Sequence of chain 4.A:
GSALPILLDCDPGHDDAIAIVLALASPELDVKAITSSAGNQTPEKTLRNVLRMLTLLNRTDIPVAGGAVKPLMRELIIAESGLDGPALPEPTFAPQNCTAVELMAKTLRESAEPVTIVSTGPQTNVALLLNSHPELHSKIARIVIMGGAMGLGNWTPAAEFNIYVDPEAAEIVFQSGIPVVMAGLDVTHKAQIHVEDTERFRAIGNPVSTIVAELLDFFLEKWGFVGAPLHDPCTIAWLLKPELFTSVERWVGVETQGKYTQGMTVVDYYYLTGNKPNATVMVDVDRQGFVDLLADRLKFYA

The protein below binds the small molecule below.
Small molecule (SMILES): OC[C@H]1O[C@H](O)[C@H](O)[C@@H]1O

Binding-site contacts:
Ligand atom C2 contacts residue ASN50 of chain 4.A at 4.1 Å.
Ligand atom C1 contacts residue ASN50 of chain 4.A at 3.7 Å.
Ligand atom O4 contacts residue ASN177 of chain 4.A at 4.2 Å.
Ligand atom C4 contacts residue ASN177 of chain 4.A at 3.8 Å.
Ligand atom O4 contacts residue GLU175 of chain 4.A at 4.0 Å.
Ligand atom O5 contacts residue MET161 of chain 4.A at 4.2 Å.
Ligand atom O2 contacts residue CA1 of chain 4.C at 2.7 Å.
Ligand atom C3 contacts residue CA1 of chain 4.C at 3.8 Å.
Ligand atom C2 contacts residue CA1 of chain 4.C at 3.8 Å.
Ligand atom O3 contacts residue ASN177 of chain 4.A at 3.0 Å (h-bond).
Ligand atom O3 contacts residue CA1 of chain 4.C at 2.7 Å.
Ligand atom O2 contacts residue ASP252 of chain 4.A at 3.5 Å (salt-bridge).
Ligand atom O2 contacts residue ASN50 of chain 4.A at 2.9 Å (h-bond).
Ligand atom C2 contacts residue HIS251 of chain 4.A at 4.2 Å.
Ligand atom O3 contacts residue ASP252 of chain 4.A at 2.8 Å (salt-bridge).
Ligand atom O4 contacts residue PHE176 of chain 4.A at 3.7 Å.
Ligand atom C2 contacts residue ASP25 of chain 4.A at 3.4 Å.
Ligand atom C5 contacts residue ASN169 of chain 4.A at 3.8 Å.
Ligand atom C5 contacts residue HIS251 of chain 4.A at 3.6 Å.
Ligand atom O5 contacts residue GLU175 of chain 4.A at 2.7 Å (salt-bridge).
Ligand atom O3 contacts residue MET161 of chain 4.A at 3.6 Å.
Ligand atom C5 contacts residue GLU175 of chain 4.A at 3.4 Å.
Ligand atom O2 contacts residue ASP25 of chain 4.A at 2.8 Å (salt-bridge).
Ligand atom O5 contacts residue PHE176 of chain 4.A at 4.1 Å.
Ligand atom O2 contacts residue ASP26 of chain 4.A at 3.4 Å (salt-bridge).
Ligand atom C4 contacts residue GLU175 of chain 4.A at 3.4 Å.
Ligand atom O5 contacts residue LEU200 of chain 4.A at 3.9 Å.
Ligand atom C4 contacts residue MET161 of chain 4.A at 3.8 Å (hydrophobic).
Ligand atom O3 contacts residue ASP25 of chain 4.A at 3.9 Å.
Ligand atom C3 contacts residue ASN177 of chain 4.A at 4.0 Å.
Ligand atom C3 contacts residue HIS251 of chain 4.A at 4.0 Å.
Ligand atom C3 contacts residue MET161 of chain 4.A at 3.8 Å (hydrophobic).
Ligand atom C1 contacts residue PHE176 of chain 4.A at 4.2 Å (hydrophobic).
Ligand atom O1 contacts residue ASN50 of chain 4.A at 2.6 Å (h-bond).
Ligand atom O3 contacts residue THR135 of chain 4.A at 3.1 Å (h-bond).
Ligand atom C5 contacts residue MET161 of chain 4.A at 3.6 Å (hydrophobic).
Ligand atom C3 contacts residue ASP252 of chain 4.A at 3.4 Å.
Ligand atom O5 contacts residue ASN169 of chain 4.A at 2.7 Å (h-bond).
Ligand atom C3 contacts residue ASP25 of chain 4.A at 3.4 Å.
Ligand atom O1 contacts residue PHE176 of chain 4.A at 3.5 Å.